Sequence of chain 1.B:
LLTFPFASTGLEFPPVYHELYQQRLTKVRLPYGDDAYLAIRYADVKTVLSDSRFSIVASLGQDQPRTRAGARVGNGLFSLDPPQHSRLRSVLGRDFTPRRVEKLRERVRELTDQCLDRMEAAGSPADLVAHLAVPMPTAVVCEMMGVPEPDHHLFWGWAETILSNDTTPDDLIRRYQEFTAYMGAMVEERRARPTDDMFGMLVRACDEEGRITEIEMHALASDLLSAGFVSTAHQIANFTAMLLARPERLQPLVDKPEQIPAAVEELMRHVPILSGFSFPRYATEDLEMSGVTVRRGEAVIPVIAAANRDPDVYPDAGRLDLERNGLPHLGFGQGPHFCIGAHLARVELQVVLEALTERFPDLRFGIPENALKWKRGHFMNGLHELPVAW

Binding-site contacts:
Ligand atom C10 contacts residue ASP241 of chain 1.B at 3.8 Å.
Ligand atom C7 contacts residue ASP241 of chain 1.B at 3.6 Å.
Ligand atom C30 contacts residue HEM1 of chain 1.F at 3.5 Å.
Ligand atom O35 contacts residue ARG90 of chain 1.B at 3.3 Å (salt-bridge).
Ligand atom C15 contacts residue ARG90 of chain 1.B at 3.8 Å.
Ligand atom C14 contacts residue PHE297 of chain 1.B at 3.8 Å (hydrophobic).
Ligand atom C34 contacts residue HEM1 of chain 1.F at 3.5 Å.
Ligand atom C13 contacts residue ARG90 of chain 1.B at 3.7 Å.
Ligand atom O35 contacts residue ILE180 of chain 1.B at 3.7 Å.
Ligand atom O20 contacts residue ARG86 of chain 1.B at 2.8 Å (salt-bridge).
Ligand atom C36 contacts residue ILE291 of chain 1.B at 3.6 Å (hydrophobic).
Ligand atom C15 contacts residue ARG86 of chain 1.B at 3.9 Å.
Ligand atom C10 contacts residue SER240 of chain 1.B at 3.3 Å.
Ligand atom C8 contacts residue PHE96 of chain 1.B at 3.9 Å (hydrophobic).
Ligand atom O21 contacts residue PHE96 of chain 1.B at 3.7 Å.
Ligand atom O21 contacts residue PHE297 of chain 1.B at 3.6 Å.
Ligand atom C36 contacts residue MET398 of chain 1.B at 3.7 Å (hydrophobic).
Ligand atom O20 contacts residue ARG90 of chain 1.B at 3.5 Å.
Ligand atom O20 contacts residue ILE180 of chain 1.B at 3.7 Å.
Ligand atom O35 contacts residue ARG86 of chain 1.B at 2.9 Å (salt-bridge).
Ligand atom C18 contacts residue VAL91 of chain 1.B at 3.7 Å (hydrophobic).
Ligand atom C6 contacts residue ASP241 of chain 1.B at 3.7 Å.
Ligand atom C16 contacts residue ARG90 of chain 1.B at 3.9 Å.
Ligand atom C6 contacts residue SER244 of chain 1.B at 3.4 Å.
Ligand atom C3 contacts residue ARG90 of chain 1.B at 3.7 Å.
Ligand atom C24 contacts residue SER296 of chain 1.B at 3.7 Å.
Ligand atom O32 contacts residue PHE397 of chain 1.B at 3.2 Å.
Ligand atom N17 contacts residue VAL91 of chain 1.B at 3.0 Å (h-bond).
Ligand atom C23 contacts residue PHE397 of chain 1.B at 3.8 Å (hydrophobic).
Ligand atom C25 contacts residue PHE397 of chain 1.B at 3.8 Å (hydrophobic).
Ligand atom C10 contacts residue ARG193 of chain 1.B at 3.8 Å.
Ligand atom N11 contacts residue ASP241 of chain 1.B at 2.9 Å (salt-bridge).
Ligand atom O5 contacts residue SER244 of chain 1.B at 2.6 Å (h-bond).
Ligand atom O5 contacts residue ILE180 of chain 1.B at 3.5 Å.
Ligand atom C25 contacts residue PHE297 of chain 1.B at 3.7 Å (hydrophobic).
Ligand atom O20 contacts residue VAL91 of chain 1.B at 3.8 Å.
Ligand atom C26 contacts residue ALA245 of chain 1.B at 3.7 Å (hydrophobic).
Ligand atom C15 contacts residue VAL91 of chain 1.B at 3.8 Å (hydrophobic).
Ligand atom C36 contacts residue LEU292 of chain 1.B at 3.5 Å (hydrophobic).
Ligand atom O32 contacts residue SER296 of chain 1.B at 2.9 Å (h-bond).

The small molecule below binds the protein below.
Small molecule (SMILES): CC[C@@H]1C[C@@H]2C[C@@H]3[C@H]4C/C=C\C(=O)NCCC[C@@H]5NC(=O)/C(=C(O)/C=C/[C@@H]4C[C@H](O)[C@H]3[C@@H]2[C@H]1C)C5=O